Sequence of chain 1.B:
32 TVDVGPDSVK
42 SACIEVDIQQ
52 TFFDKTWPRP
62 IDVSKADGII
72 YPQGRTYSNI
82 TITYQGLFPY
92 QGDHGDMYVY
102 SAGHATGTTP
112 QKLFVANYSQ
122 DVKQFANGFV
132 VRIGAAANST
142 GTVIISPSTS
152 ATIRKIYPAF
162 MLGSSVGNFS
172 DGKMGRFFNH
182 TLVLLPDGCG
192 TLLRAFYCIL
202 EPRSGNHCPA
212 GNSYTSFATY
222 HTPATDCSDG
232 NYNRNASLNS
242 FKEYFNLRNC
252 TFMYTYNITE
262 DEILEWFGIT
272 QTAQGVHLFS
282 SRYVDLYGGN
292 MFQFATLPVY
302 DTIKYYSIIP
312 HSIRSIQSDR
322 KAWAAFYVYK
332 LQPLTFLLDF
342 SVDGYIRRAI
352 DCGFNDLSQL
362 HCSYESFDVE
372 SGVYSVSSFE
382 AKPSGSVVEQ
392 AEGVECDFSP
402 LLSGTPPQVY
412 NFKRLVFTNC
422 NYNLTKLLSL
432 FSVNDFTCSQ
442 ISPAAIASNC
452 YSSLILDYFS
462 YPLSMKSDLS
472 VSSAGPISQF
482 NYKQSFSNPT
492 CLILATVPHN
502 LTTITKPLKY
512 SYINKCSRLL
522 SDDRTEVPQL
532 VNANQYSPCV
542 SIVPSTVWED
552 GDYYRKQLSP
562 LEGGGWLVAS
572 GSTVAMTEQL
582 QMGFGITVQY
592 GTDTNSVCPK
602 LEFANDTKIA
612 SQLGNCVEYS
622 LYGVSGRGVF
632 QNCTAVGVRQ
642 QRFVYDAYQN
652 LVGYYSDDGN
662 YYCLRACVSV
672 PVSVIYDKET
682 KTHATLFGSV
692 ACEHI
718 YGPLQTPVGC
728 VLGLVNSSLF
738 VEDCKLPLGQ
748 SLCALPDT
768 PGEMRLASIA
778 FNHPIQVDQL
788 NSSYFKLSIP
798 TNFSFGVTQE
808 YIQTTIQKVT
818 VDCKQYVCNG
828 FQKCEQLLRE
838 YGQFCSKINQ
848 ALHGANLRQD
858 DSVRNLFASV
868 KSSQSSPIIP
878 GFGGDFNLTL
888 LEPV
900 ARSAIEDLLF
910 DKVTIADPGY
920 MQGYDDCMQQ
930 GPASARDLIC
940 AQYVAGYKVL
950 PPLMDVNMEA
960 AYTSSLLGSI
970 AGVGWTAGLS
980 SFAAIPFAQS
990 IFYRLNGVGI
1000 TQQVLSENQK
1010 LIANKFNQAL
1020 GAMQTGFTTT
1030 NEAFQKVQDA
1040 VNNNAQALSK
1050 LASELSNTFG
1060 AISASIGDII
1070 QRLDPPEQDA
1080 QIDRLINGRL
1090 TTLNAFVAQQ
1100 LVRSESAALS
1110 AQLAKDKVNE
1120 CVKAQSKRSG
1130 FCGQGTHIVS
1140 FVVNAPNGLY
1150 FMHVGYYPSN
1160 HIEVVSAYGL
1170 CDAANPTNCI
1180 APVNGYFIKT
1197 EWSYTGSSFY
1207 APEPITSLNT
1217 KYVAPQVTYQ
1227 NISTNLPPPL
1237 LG

Binding-site contacts:
Ligand atom C7 contacts residue ASN258 of chain 1.B at 3.5 Å.
Ligand atom C3 contacts residue ASN258 of chain 1.B at 3.8 Å.
Ligand atom C1 contacts residue ASN258 of chain 1.B at 1.4 Å.
Ligand atom C8 contacts residue ARG235 of chain 1.B at 3.8 Å.
Ligand atom C1 contacts residue ARG235 of chain 1.B at 4.0 Å.
Ligand atom O5 contacts residue ARG235 of chain 1.B at 3.9 Å.
Ligand atom O7 contacts residue ASN258 of chain 1.B at 3.8 Å.
Ligand atom C4 contacts residue ASN258 of chain 1.B at 4.4 Å.
Ligand atom C5 contacts residue ARG235 of chain 1.B at 3.9 Å.
Ligand atom C6 contacts residue ARG235 of chain 1.B at 3.8 Å.
Ligand atom C5 contacts residue ASN258 of chain 1.B at 3.7 Å.
Ligand atom C2 contacts residue ASN258 of chain 1.B at 2.5 Å.
Ligand atom N2 contacts residue ASN258 of chain 1.B at 2.9 Å (h-bond).
Ligand atom O5 contacts residue ASN258 of chain 1.B at 2.4 Å (h-bond).

A small-molecule ligand and the protein it binds are described below.
Small molecule (SMILES): CC(=O)N[C@H]1[C@H](O[C@H]2[C@H](O)[C@@H](NC(C)=O)CO[C@@H]2CO)O[C@H](CO)[C@@H](O)[C@@H]1O